A small-molecule ligand and the protein it binds are described below.
Small molecule (SMILES): Nc1nc2c(ncn2[C@@H]2O[C@H](CO[P](=O)(O)O[P](=O)(O)NP(=O)(O)O)[C@@H](O)[C@H]2O)c(=O)[nH]1

Binding-site contacts:
Ligand atom O3G contacts residue MG1 of chain 1.F at 1.8 Å.
Ligand atom O2' contacts residue GLU57 of chain 1.A at 2.8 Å (salt-bridge).
Ligand atom O2B contacts residue LYS44 of chain 1.A at 2.8 Å (salt-bridge).
Ligand atom PG contacts residue MG1 of chain 1.F at 3.1 Å.
Ligand atom O6 contacts residue LYS173 of chain 1.A at 3.3 Å (salt-bridge).
Ligand atom O5' contacts residue THR46 of chain 1.A at 3.3 Å (h-bond).
Ligand atom O2A contacts residue THR45 of chain 1.A at 3.2 Å (h-bond).
Ligand atom PA contacts residue THR46 of chain 1.A at 3.6 Å.
Ligand atom O2A contacts residue GLY43 of chain 1.A at 3.4 Å.
Ligand atom O1B contacts residue MG1 of chain 1.F at 2.0 Å.
Ligand atom N2 contacts residue ILE147 of chain 1.A at 3.4 Å.
Ligand atom N3B contacts residue MG1 of chain 1.F at 3.4 Å.
Ligand atom O4' contacts residue LYS144 of chain 1.A at 3.2 Å (salt-bridge).
Ligand atom O6 contacts residue SER171 of chain 1.A at 3.5 Å (h-bond).
Ligand atom O6 contacts residue ASN143 of chain 1.A at 3.3 Å (h-bond).
Ligand atom O1G contacts residue TYR60 of chain 1.A at 2.6 Å (h-bond).
Ligand atom O1A contacts residue TYR60 of chain 1.A at 3.3 Å.
Ligand atom O2A contacts residue THR46 of chain 1.A at 2.7 Å (h-bond).
Ligand atom O1B contacts residue THR45 of chain 1.A at 2.8 Å (h-bond).
Ligand atom O2G contacts residue GLY40 of chain 1.A at 3.5 Å.
Ligand atom O6 contacts residue ASP146 of chain 1.A at 3.5 Å (salt-bridge).
Ligand atom C2' contacts residue THR46 of chain 1.A at 3.5 Å.
Ligand atom O2' contacts residue LYS58 of chain 1.A at 3.3 Å (salt-bridge).
Ligand atom N1 contacts residue ASP146 of chain 1.A at 2.8 Å (salt-bridge).
Ligand atom N7 contacts residue ASN143 of chain 1.A at 3.2 Å (h-bond).
Ligand atom O3A contacts residue GLY43 of chain 1.A at 3.1 Å (h-bond).
Ligand atom O3' contacts residue LYS58 of chain 1.A at 2.8 Å (salt-bridge).
Ligand atom O2G contacts residue LYS44 of chain 1.A at 2.9 Å (salt-bridge).
Ligand atom O2B contacts residue GLY43 of chain 1.A at 3.2 Å (h-bond).
Ligand atom N3B contacts residue TYR60 of chain 1.A at 3.3 Å.
Ligand atom N3B contacts residue GLY41 of chain 1.A at 3.1 Å (h-bond).
Ligand atom O2B contacts residue THR42 of chain 1.A at 3.4 Å (h-bond).
Ligand atom PB contacts residue MG1 of chain 1.F at 3.2 Å.
Ligand atom O6 contacts residue ALA172 of chain 1.A at 3.0 Å (h-bond).
Ligand atom O1G contacts residue ALA62 of chain 1.A at 3.5 Å.
Ligand atom O2G contacts residue GLY89 of chain 1.A at 2.7 Å (h-bond).
Ligand atom N1 contacts residue LYS173 of chain 1.A at 3.5 Å.
Ligand atom N2 contacts residue ASP146 of chain 1.A at 3.1 Å (salt-bridge).
Ligand atom O3G contacts residue THR63 of chain 1.A at 2.9 Å (h-bond).
Ligand atom O1B contacts residue LYS44 of chain 1.A at 3.5 Å (salt-bridge).

Sequence of chain 1.A:
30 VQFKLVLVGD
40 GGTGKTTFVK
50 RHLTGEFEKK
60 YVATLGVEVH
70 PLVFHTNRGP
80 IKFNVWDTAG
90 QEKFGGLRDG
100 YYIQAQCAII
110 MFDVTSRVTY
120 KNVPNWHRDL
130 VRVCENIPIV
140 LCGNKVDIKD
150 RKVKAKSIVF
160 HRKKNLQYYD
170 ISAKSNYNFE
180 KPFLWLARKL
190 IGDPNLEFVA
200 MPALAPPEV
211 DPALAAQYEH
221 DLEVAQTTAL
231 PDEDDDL